A small-molecule ligand and the protein it binds are described below.
Small molecule (SMILES): CN1CCN(C2=Nc3cc(F)ccc3Nc3ccc(F)cc32)CC1

Binding-site contacts:
Ligand atom N3 contacts residue GOL1 of chain 1.D at 3.9 Å.
Ligand atom C14 contacts residue ASN74 of chain 1.A at 3.5 Å.
Ligand atom C15 contacts residue VAL70 of chain 1.A at 3.6 Å (hydrophobic).
Ligand atom C10 contacts residue VAL80 of chain 1.A at 3.5 Å (hydrophobic).
Ligand atom F1 contacts residue ASN135 of chain 1.A at 3.5 Å.
Ligand atom C16 contacts residue LEU132 of chain 1.A at 3.9 Å (hydrophobic).
Ligand atom C contacts residue GLU67 of chain 1.A at 3.7 Å.
Ligand atom F1 contacts residue ASN74 of chain 1.A at 3.6 Å.
Ligand atom C12 contacts residue MET71 of chain 1.A at 3.6 Å (hydrophobic).
Ligand atom C4 contacts residue VAL137 of chain 1.A at 3.8 Å (hydrophobic).
Ligand atom C1 contacts residue GLU67 of chain 1.A at 3.8 Å.
Ligand atom N2 contacts residue GOL1 of chain 1.D at 3.5 Å (h-bond).
Ligand atom F contacts residue ASP159 of chain 1.A at 4.0 Å.
Ligand atom C11 contacts residue GOL1 of chain 1.D at 3.7 Å.
Ligand atom C14 contacts residue PHE131 of chain 1.A at 3.9 Å (hydrophobic).
Ligand atom C16 contacts residue VAL70 of chain 1.A at 3.8 Å (hydrophobic).
Ligand atom C13 contacts residue ILE79 of chain 1.A at 3.5 Å (hydrophobic).
Ligand atom N3 contacts residue MET71 of chain 1.A at 3.5 Å.
Ligand atom C13 contacts residue ASN74 of chain 1.A at 3.9 Å.
Ligand atom C2 contacts residue VAL137 of chain 1.A at 3.8 Å (hydrophobic).
Ligand atom N contacts residue GLU67 of chain 1.A at 3.2 Å.
Ligand atom C9 contacts residue GOL1 of chain 1.D at 4.0 Å.
Ligand atom C4 contacts residue GLU67 of chain 1.A at 3.9 Å.
Ligand atom C16 contacts residue VAL137 of chain 1.A at 3.9 Å (hydrophobic).
Ligand atom C1 contacts residue VAL137 of chain 1.A at 3.7 Å (hydrophobic).
Ligand atom N1 contacts residue VAL137 of chain 1.A at 4.0 Å.
Ligand atom F contacts residue THR158 of chain 1.A at 3.3 Å.
Ligand atom C3 contacts residue GLU67 of chain 1.A at 3.8 Å.
Ligand atom C13 contacts residue MET71 of chain 1.A at 3.8 Å (hydrophobic).
Ligand atom F contacts residue LEU157 of chain 1.A at 3.5 Å.
Ligand atom C2 contacts residue GLU67 of chain 1.A at 3.5 Å.
Ligand atom C14 contacts residue MET71 of chain 1.A at 3.9 Å (hydrophobic).
Ligand atom C9 contacts residue ILE79 of chain 1.A at 3.8 Å (hydrophobic).
Ligand atom C17 contacts residue LEU132 of chain 1.A at 3.9 Å (hydrophobic).
Ligand atom F1 contacts residue VAL70 of chain 1.A at 3.2 Å.
Ligand atom C6 contacts residue GOL1 of chain 1.D at 3.6 Å.
Ligand atom F contacts residue HIS139 of chain 1.A at 3.1 Å.
Ligand atom C10 contacts residue ILE79 of chain 1.A at 3.7 Å (hydrophobic).
Ligand atom C9 contacts residue LEU157 of chain 1.A at 3.6 Å (hydrophobic).
Ligand atom C10 contacts residue GOL1 of chain 1.D at 3.6 Å.

Sequence of chain 1.A:
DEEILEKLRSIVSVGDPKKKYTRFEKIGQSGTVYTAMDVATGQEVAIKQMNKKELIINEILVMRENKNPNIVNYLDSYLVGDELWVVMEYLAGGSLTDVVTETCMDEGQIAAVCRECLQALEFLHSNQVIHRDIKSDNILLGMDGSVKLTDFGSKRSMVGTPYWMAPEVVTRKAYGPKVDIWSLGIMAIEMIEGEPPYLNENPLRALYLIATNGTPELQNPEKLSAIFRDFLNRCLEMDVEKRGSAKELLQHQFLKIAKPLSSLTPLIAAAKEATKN